A small-molecule ligand and the protein it binds are described below.
Small molecule (SMILES): CC(=O)N[C@H]1[C@H](O[C@H]2[C@H](O)[C@@H](NC(C)=O)CO[C@@H]2CO)O[C@H](CO)[C@@H](O)[C@@H]1O

Sequence of chain 1.D:
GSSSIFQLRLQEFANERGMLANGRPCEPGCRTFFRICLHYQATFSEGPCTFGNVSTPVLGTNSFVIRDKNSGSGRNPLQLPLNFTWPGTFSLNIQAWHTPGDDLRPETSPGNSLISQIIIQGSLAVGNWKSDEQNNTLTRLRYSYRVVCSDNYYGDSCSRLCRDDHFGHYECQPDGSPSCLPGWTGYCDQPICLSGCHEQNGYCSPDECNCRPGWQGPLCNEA

Binding-site contacts:
Ligand atom N2 contacts residue ASN137 of chain 1.B at 2.8 Å (h-bond).
Ligand atom C5 contacts residue GLU135 of chain 1.B at 3.9 Å.
Ligand atom C3 contacts residue ASN137 of chain 1.B at 3.8 Å.
Ligand atom O7 contacts residue ASN137 of chain 1.D at 3.6 Å.
Ligand atom C1 contacts residue GLU135 of chain 1.B at 4.2 Å.
Ligand atom C2 contacts residue GLU135 of chain 1.B at 3.8 Å.
Ligand atom C3 contacts residue GLU135 of chain 1.B at 3.1 Å.
Ligand atom C8 contacts residue ARG142 of chain 1.D at 4.3 Å.
Ligand atom O3 contacts residue GLU135 of chain 1.B at 3.6 Å (salt-bridge).
Ligand atom C4 contacts residue GLU135 of chain 1.B at 4.0 Å.
Ligand atom N2 contacts residue GLU135 of chain 1.B at 3.7 Å.
Ligand atom O6 contacts residue ARG142 of chain 1.B at 4.0 Å.
Ligand atom C6 contacts residue ARG142 of chain 1.B at 4.1 Å.
Ligand atom C8 contacts residue THR139 of chain 1.D at 4.3 Å.
Ligand atom O7 contacts residue ASN137 of chain 1.B at 3.8 Å.
Ligand atom C7 contacts residue ASN137 of chain 1.D at 3.7 Å.
Ligand atom C1 contacts residue ASN137 of chain 1.B at 1.4 Å.
Ligand atom O4 contacts residue GLU135 of chain 1.B at 3.8 Å.
Ligand atom C7 contacts residue ASN137 of chain 1.B at 3.5 Å.
Ligand atom O5 contacts residue ARG142 of chain 1.B at 4.1 Å.
Ligand atom C5 contacts residue ASN137 of chain 1.B at 3.7 Å.
Ligand atom C8 contacts residue ASN138 of chain 1.D at 3.1 Å.
Ligand atom C2 contacts residue ASN137 of chain 1.B at 2.4 Å.
Ligand atom O5 contacts residue ASN137 of chain 1.B at 2.4 Å (h-bond).
Ligand atom N2 contacts residue ASN137 of chain 1.D at 4.4 Å.
Ligand atom C4 contacts residue ASN137 of chain 1.B at 4.2 Å.
Ligand atom C8 contacts residue ASN137 of chain 1.D at 3.5 Å.
Ligand atom C5 contacts residue ARG142 of chain 1.B at 4.2 Å.

Sequence of chain 1.B:
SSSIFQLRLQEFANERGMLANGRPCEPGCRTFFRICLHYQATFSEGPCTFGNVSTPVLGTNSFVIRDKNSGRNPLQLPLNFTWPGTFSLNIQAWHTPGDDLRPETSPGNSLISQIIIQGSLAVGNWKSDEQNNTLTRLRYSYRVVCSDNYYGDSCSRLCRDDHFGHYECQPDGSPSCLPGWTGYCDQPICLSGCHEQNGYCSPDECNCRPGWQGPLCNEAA